The small molecule below binds the protein below.
Small molecule (SMILES): NCC(=O)O

Binding-site contacts:
Ligand atom O contacts residue TRP253 of chain 1.A at 4.4 Å.
Ligand atom OXT contacts residue TRP253 of chain 1.A at 4.4 Å.
Ligand atom OXT contacts residue PRO275 of chain 1.A at 3.8 Å.
Ligand atom C contacts residue TRP253 of chain 1.A at 4.0 Å (hydrophobic).
Ligand atom O contacts residue ARG273 of chain 1.A at 3.9 Å.
Ligand atom C contacts residue ARG273 of chain 1.A at 3.7 Å.
Ligand atom OXT contacts residue ARG273 of chain 1.A at 3.1 Å (salt-bridge).
Ligand atom OXT contacts residue ILE274 of chain 1.A at 4.0 Å.
Ligand atom CA contacts residue TRP253 of chain 1.A at 3.4 Å (hydrophobic).
Ligand atom CA contacts residue PRO275 of chain 1.A at 4.4 Å (hydrophobic).

Sequence of chain 1.A:
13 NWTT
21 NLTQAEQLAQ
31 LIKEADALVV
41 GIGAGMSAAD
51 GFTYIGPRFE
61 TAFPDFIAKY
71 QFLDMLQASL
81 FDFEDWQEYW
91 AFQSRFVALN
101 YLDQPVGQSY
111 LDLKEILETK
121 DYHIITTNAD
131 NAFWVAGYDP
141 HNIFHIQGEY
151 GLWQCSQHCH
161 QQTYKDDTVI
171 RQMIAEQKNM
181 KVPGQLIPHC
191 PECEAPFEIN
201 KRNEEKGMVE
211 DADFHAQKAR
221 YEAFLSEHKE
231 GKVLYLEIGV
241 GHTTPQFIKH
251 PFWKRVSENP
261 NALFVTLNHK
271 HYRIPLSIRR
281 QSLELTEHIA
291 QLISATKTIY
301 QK